Sequence of chain 1.C:
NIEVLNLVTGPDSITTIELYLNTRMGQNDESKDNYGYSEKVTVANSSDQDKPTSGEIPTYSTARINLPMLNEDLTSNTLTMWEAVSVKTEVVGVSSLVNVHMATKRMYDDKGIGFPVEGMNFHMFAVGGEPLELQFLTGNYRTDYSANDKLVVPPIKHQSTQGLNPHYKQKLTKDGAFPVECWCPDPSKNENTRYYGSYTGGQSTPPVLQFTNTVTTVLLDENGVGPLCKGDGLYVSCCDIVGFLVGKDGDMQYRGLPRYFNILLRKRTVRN

Binding-site contacts:
Ligand atom C5 contacts residue LYS51 of chain 1.C at 3.9 Å.
Ligand atom C10 contacts residue VAL43 of chain 1.C at 4.2 Å (hydrophobic).
Ligand atom C11 contacts residue ALA44 of chain 1.C at 3.6 Å (hydrophobic).
Ligand atom C11 contacts residue LYS51 of chain 1.C at 3.5 Å.
Ligand atom C1 contacts residue THR53 of chain 1.C at 3.9 Å.
Ligand atom C5 contacts residue THR42 of chain 1.C at 4.0 Å.
Ligand atom O10 contacts residue GLN49 of chain 1.C at 3.2 Å (h-bond).
Ligand atom O10 contacts residue ASP50 of chain 1.C at 4.0 Å.
Ligand atom C11 contacts residue HIS101 of chain 1.B at 3.8 Å.
Ligand atom C9 contacts residue ARG106 of chain 1.B at 3.7 Å.
Ligand atom O1A contacts residue THR53 of chain 1.C at 3.4 Å.
Ligand atom O10 contacts residue LYS51 of chain 1.C at 3.0 Å (salt-bridge).
Ligand atom O9 contacts residue ARG106 of chain 1.B at 2.8 Å (salt-bridge).
Ligand atom O9 contacts residue THR42 of chain 1.C at 3.7 Å.
Ligand atom O7 contacts residue ASN45 of chain 1.C at 3.7 Å.
Ligand atom C10 contacts residue PRO52 of chain 1.C at 4.3 Å (hydrophobic).
Ligand atom C6 contacts residue THR42 of chain 1.C at 4.1 Å.
Ligand atom C8 contacts residue VAL43 of chain 1.C at 4.0 Å (hydrophobic).
Ligand atom O10 contacts residue ALA44 of chain 1.C at 3.7 Å.
Ligand atom C10 contacts residue THR42 of chain 1.C at 3.7 Å.
Ligand atom C10 contacts residue ALA44 of chain 1.C at 3.9 Å (hydrophobic).
Ligand atom O8 contacts residue THR42 of chain 1.C at 3.7 Å.
Ligand atom C11 contacts residue THR42 of chain 1.C at 3.6 Å.
Ligand atom C10 contacts residue LYS51 of chain 1.C at 3.1 Å.
Ligand atom C4 contacts residue LYS51 of chain 1.C at 3.5 Å.
Ligand atom O9 contacts residue VAL43 of chain 1.C at 3.1 Å (h-bond).
Ligand atom O1B contacts residue THR42 of chain 1.C at 3.7 Å.
Ligand atom C4 contacts residue THR53 of chain 1.C at 3.9 Å.
Ligand atom C9 contacts residue VAL43 of chain 1.C at 3.2 Å (hydrophobic).
Ligand atom C11 contacts residue PRO52 of chain 1.C at 3.8 Å (hydrophobic).
Ligand atom C7 contacts residue VAL43 of chain 1.C at 3.5 Å (hydrophobic).
Ligand atom C7 contacts residue THR42 of chain 1.C at 4.2 Å.
Ligand atom N5 contacts residue THR42 of chain 1.C at 3.0 Å (h-bond).
Ligand atom O4 contacts residue LYS51 of chain 1.C at 2.6 Å (salt-bridge).
Ligand atom O7 contacts residue VAL43 of chain 1.C at 3.6 Å.
Ligand atom O1B contacts residue THR53 of chain 1.C at 4.3 Å.
Ligand atom C11 contacts residue VAL43 of chain 1.C at 4.0 Å (hydrophobic).
Ligand atom N5 contacts residue LYS51 of chain 1.C at 3.3 Å (salt-bridge).
Ligand atom C11 contacts residue ASP50 of chain 1.C at 3.9 Å.
Ligand atom C10 contacts residue GLN49 of chain 1.C at 4.3 Å.

This protein binds this small molecule.
Small molecule (SMILES): CC(=O)N[C@H]1[C@H]([C@H](O)[C@H](O)CO)O[C@@](O[C@@H]2[C@@H](O)[C@H](O)O[C@H](CO)[C@@H]2O)(C(=O)O)C[C@@H]1O

Sequence of chain 1.B:
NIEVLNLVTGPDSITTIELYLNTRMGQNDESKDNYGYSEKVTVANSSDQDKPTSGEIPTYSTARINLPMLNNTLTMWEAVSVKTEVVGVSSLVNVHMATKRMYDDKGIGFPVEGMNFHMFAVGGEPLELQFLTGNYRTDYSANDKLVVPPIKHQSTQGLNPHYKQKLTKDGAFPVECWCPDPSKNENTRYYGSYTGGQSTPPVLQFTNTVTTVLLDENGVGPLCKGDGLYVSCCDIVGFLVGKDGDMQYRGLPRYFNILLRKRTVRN